The small molecule below binds the protein below.
Small molecule (SMILES): CC(=O)N[C@@H]1[C@@H](O)[C@H](O)[C@@H](CO)O[C@H]1O

Binding-site contacts:
Ligand atom C2 contacts residue ASN575 of chain 1.A at 2.4 Å.
Ligand atom C7 contacts residue VAL576 of chain 1.A at 4.5 Å (hydrophobic).
Ligand atom C4 contacts residue ASN575 of chain 1.A at 4.2 Å.
Ligand atom C3 contacts residue ASN575 of chain 1.A at 3.8 Å.
Ligand atom O7 contacts residue ASN575 of chain 1.A at 3.5 Å (h-bond).
Ligand atom O7 contacts residue VAL576 of chain 1.A at 4.2 Å.
Ligand atom O7 contacts residue THR577 of chain 1.A at 4.1 Å.
Ligand atom C1 contacts residue ASN575 of chain 1.A at 1.4 Å.
Ligand atom C8 contacts residue VAL576 of chain 1.A at 3.8 Å (hydrophobic).
Ligand atom C7 contacts residue THR577 of chain 1.A at 4.4 Å.
Ligand atom O5 contacts residue ASN575 of chain 1.A at 2.4 Å (h-bond).
Ligand atom C8 contacts residue THR577 of chain 1.A at 3.7 Å.
Ligand atom C7 contacts residue ASN575 of chain 1.A at 3.4 Å.
Ligand atom N2 contacts residue ASN575 of chain 1.A at 2.9 Å (h-bond).
Ligand atom O7 contacts residue HIS563 of chain 1.A at 4.5 Å.
Ligand atom C8 contacts residue ASN575 of chain 1.A at 3.8 Å.
Ligand atom C5 contacts residue ASN575 of chain 1.A at 3.7 Å.

Sequence of chain 1.A:
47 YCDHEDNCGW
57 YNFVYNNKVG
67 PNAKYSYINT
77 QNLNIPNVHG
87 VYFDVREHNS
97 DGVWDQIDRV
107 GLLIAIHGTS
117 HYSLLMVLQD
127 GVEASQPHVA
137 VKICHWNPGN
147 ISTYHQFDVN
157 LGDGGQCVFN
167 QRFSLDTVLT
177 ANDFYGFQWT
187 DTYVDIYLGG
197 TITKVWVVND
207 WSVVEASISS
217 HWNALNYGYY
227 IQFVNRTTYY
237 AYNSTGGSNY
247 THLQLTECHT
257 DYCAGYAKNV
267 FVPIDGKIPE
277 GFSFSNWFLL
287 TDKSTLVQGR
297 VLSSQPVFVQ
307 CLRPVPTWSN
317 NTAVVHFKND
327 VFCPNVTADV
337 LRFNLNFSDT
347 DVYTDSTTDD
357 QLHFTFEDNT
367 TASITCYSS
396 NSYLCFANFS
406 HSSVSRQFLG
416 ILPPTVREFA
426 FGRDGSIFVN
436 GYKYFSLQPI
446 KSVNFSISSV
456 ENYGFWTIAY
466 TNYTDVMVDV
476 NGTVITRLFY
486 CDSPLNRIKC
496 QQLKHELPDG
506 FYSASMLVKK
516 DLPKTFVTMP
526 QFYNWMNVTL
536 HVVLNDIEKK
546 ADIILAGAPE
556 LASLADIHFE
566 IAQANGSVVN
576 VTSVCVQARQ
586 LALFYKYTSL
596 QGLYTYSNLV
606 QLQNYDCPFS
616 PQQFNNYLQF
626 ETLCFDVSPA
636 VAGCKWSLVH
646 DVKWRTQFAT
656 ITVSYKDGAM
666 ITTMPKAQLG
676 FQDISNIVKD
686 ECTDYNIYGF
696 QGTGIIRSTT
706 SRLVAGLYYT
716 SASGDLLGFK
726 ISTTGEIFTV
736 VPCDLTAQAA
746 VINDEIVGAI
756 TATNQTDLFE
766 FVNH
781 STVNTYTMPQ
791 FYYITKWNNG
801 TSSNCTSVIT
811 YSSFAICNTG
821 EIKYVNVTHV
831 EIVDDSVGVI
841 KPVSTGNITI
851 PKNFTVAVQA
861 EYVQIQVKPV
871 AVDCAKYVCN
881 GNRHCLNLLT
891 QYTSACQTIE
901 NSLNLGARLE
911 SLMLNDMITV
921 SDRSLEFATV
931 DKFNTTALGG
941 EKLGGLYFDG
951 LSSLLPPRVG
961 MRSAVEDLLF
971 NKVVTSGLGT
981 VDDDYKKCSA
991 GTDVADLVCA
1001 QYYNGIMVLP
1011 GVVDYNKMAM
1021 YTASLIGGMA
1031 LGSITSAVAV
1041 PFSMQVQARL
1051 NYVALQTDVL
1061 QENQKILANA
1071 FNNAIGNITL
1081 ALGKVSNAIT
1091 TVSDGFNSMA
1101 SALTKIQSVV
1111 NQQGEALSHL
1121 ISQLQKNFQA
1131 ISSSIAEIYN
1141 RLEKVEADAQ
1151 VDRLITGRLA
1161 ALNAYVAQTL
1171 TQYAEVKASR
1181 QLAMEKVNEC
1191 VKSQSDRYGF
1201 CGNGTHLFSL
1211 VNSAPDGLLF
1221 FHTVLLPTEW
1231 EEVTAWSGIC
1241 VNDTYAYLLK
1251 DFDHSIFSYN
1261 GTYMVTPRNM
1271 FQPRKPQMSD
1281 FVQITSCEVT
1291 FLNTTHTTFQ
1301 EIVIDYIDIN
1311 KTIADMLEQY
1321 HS